Binding-site contacts:
Ligand atom C6 contacts residue ARG277 of chain 3.A at 3.3 Å.
Ligand atom O6 contacts residue LYS240 of chain 1.A at 3.7 Å.
Ligand atom O5 contacts residue ASN241 of chain 1.A at 3.1 Å (h-bond).
Ligand atom C1 contacts residue ARG277 of chain 3.A at 3.8 Å.
Ligand atom O3 contacts residue ASN241 of chain 1.A at 3.5 Å (h-bond).
Ligand atom C5 contacts residue ALA221 of chain 3.A at 3.8 Å (hydrophobic).
Ligand atom C3 contacts residue TYR264 of chain 2.A at 3.6 Å (hydrophobic).
Ligand atom C4 contacts residue SER246 of chain 1.A at 3.8 Å.
Ligand atom O3 contacts residue LEU222 of chain 3.A at 3.5 Å.
Ligand atom O4 contacts residue SER246 of chain 1.A at 2.5 Å (h-bond).
Ligand atom C1 contacts residue ASN241 of chain 1.A at 3.9 Å.
Ligand atom C2 contacts residue TYR264 of chain 2.A at 3.8 Å (hydrophobic).
Ligand atom O2 contacts residue TYR264 of chain 2.A at 3.6 Å.
Ligand atom O6 contacts residue GLN261 of chain 2.A at 3.1 Å (h-bond).
Ligand atom O5 contacts residue ARG277 of chain 3.A at 3.6 Å.
Ligand atom O6 contacts residue ARG277 of chain 3.A at 2.5 Å (salt-bridge).
Ligand atom O2 contacts residue GLN261 of chain 2.A at 3.3 Å (h-bond).
Ligand atom O6 contacts residue LEU222 of chain 3.A at 3.7 Å.
Ligand atom C6 contacts residue ASN241 of chain 1.A at 3.1 Å.
Ligand atom O4 contacts residue TYR264 of chain 2.A at 3.2 Å (h-bond).
Ligand atom C5 contacts residue ASN241 of chain 1.A at 3.6 Å.
Ligand atom O3 contacts residue ALA243 of chain 1.A at 3.5 Å.
Ligand atom C2 contacts residue ASN241 of chain 1.A at 3.3 Å.
Ligand atom O1 contacts residue ARG277 of chain 3.A at 2.5 Å (salt-bridge).
Ligand atom O1 contacts residue ARG279 of chain 3.A at 3.4 Å (salt-bridge).
Ligand atom C4 contacts residue LEU222 of chain 3.A at 3.8 Å (hydrophobic).
Ligand atom C5 contacts residue ARG277 of chain 3.A at 3.4 Å.
Ligand atom C4 contacts residue ALA221 of chain 3.A at 3.8 Å (hydrophobic).
Ligand atom C4 contacts residue TYR264 of chain 2.A at 3.9 Å (hydrophobic).
Ligand atom C3 contacts residue ALA221 of chain 3.A at 3.6 Å (hydrophobic).
Ligand atom C5 contacts residue TYR264 of chain 2.A at 3.9 Å (hydrophobic).
Ligand atom O6 contacts residue ASN241 of chain 1.A at 3.1 Å (h-bond).
Ligand atom C3 contacts residue ASN241 of chain 1.A at 3.3 Å.
Ligand atom O2 contacts residue ASN241 of chain 1.A at 2.5 Å (h-bond).
Ligand atom O2 contacts residue ARG279 of chain 3.A at 3.4 Å (salt-bridge).
Ligand atom O4 contacts residue TYR264 of chain 2.A at 3.9 Å.
Ligand atom C3 contacts residue LEU222 of chain 3.A at 3.8 Å (hydrophobic).
Ligand atom O3 contacts residue SER246 of chain 1.A at 3.9 Å.
Ligand atom C6 contacts residue GLN261 of chain 2.A at 3.4 Å.
Ligand atom O3 contacts residue GLY223 of chain 3.A at 3.5 Å (h-bond).

Sequence of chain 3.A:
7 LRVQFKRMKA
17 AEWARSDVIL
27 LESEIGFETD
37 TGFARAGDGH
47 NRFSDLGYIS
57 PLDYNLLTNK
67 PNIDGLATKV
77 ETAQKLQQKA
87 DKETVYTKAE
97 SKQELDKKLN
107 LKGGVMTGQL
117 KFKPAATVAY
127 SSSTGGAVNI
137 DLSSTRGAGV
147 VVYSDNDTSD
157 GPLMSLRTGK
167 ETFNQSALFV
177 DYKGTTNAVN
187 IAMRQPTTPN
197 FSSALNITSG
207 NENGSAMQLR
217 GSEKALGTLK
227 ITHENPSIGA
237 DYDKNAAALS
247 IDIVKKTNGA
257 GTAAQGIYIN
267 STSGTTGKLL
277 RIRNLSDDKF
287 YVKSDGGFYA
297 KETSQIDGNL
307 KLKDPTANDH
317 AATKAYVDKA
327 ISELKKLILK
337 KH

Sequence of chain 1.A:
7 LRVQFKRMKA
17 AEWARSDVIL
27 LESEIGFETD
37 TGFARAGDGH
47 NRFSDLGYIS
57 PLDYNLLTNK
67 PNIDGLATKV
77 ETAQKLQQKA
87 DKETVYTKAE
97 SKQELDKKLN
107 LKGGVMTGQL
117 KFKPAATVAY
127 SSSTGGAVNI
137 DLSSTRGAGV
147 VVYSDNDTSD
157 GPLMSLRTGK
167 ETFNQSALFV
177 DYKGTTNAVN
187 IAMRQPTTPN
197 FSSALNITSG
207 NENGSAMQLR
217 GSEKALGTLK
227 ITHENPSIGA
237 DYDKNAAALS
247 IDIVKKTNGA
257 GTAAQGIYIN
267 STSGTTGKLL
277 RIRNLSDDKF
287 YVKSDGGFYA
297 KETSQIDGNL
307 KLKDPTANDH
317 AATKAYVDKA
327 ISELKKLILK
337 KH

A small-molecule ligand and the protein it binds are described below.
Small molecule (SMILES): OC[C@H]1O[C@@H](O[C@H]2[C@H](O)[C@@H](O)[C@@H](O)O[C@@H]2CO)[C@H](O)[C@@H](O)[C@H]1O

Sequence of chain 2.A:
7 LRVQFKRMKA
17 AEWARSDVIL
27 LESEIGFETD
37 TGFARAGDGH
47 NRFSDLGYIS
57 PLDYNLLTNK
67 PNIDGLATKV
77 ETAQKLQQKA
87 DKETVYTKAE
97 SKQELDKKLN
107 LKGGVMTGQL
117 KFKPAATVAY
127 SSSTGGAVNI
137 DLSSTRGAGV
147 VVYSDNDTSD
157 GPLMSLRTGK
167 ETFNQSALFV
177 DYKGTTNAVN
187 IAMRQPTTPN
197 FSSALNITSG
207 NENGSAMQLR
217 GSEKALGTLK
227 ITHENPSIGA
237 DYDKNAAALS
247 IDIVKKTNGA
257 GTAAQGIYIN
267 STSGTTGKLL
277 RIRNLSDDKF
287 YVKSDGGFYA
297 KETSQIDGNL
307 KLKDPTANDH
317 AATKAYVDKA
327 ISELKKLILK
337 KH